A small-molecule ligand and the protein it binds are described below.
Small molecule (SMILES): CC(=O)N[C@@H]1[C@@H](O)[C@H](O)[C@@H](CO)O[C@H]1O

Binding-site contacts:
Ligand atom O7 contacts residue ASN687 of chain 1.D at 3.8 Å.
Ligand atom C4 contacts residue ASN687 of chain 1.D at 4.2 Å.
Ligand atom C5 contacts residue ASN687 of chain 1.D at 3.7 Å.
Ligand atom N2 contacts residue ASN687 of chain 1.D at 3.0 Å (h-bond).
Ligand atom C1 contacts residue ASN687 of chain 1.D at 1.4 Å.
Ligand atom C8 contacts residue LYS484 of chain 1.D at 3.8 Å.
Ligand atom C7 contacts residue ASN687 of chain 1.D at 3.4 Å.
Ligand atom O7 contacts residue LYS484 of chain 1.D at 3.3 Å.
Ligand atom C2 contacts residue ASN687 of chain 1.D at 2.5 Å.
Ligand atom O7 contacts residue PRO686 of chain 1.D at 3.3 Å.
Ligand atom C7 contacts residue PRO686 of chain 1.D at 4.5 Å (hydrophobic).
Ligand atom C8 contacts residue ASN687 of chain 1.D at 4.2 Å.
Ligand atom O5 contacts residue ASN687 of chain 1.D at 2.4 Å (h-bond).
Ligand atom C7 contacts residue LYS484 of chain 1.D at 3.7 Å.
Ligand atom C3 contacts residue ASN687 of chain 1.D at 3.8 Å.

Sequence of chain 1.D:
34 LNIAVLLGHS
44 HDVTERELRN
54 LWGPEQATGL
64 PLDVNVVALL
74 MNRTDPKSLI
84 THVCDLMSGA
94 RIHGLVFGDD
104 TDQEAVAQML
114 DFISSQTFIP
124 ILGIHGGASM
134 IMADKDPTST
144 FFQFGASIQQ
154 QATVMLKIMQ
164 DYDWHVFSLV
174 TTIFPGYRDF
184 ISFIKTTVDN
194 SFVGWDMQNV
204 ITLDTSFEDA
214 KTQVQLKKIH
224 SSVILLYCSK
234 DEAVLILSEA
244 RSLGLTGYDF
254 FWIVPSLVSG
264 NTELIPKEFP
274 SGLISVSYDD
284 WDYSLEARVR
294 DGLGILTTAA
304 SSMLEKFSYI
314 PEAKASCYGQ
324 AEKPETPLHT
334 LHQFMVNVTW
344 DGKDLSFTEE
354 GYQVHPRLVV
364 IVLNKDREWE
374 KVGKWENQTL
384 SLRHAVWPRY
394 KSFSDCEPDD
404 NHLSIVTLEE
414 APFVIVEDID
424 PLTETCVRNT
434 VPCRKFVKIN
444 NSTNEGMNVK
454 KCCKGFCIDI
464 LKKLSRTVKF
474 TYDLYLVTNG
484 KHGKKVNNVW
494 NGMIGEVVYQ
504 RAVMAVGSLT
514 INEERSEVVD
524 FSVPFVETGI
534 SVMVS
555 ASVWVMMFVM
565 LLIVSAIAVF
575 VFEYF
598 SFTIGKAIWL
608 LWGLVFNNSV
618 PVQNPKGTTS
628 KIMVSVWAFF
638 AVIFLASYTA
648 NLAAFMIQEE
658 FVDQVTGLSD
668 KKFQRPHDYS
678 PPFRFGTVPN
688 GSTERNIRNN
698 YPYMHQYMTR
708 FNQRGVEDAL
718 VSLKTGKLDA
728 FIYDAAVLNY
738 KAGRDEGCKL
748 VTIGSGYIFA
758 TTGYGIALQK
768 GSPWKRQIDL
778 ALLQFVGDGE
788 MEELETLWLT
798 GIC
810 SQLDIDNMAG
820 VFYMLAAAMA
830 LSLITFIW